A protein and the small-molecule ligand that binds it are described below.
Small molecule (SMILES): O=C(O)CCC(=O)C(=O)O

Binding-site contacts:
Ligand atom O1 contacts residue HIS204 of chain 1.A at 4.2 Å.
Ligand atom O1 contacts residue A4F1 of chain 1.C at 2.7 Å (h-bond).
Ligand atom O4 contacts residue THR293 of chain 1.A at 4.1 Å.
Ligand atom O3 contacts residue VAL282 of chain 1.A at 4.0 Å.
Ligand atom O4 contacts residue ASN178 of chain 1.A at 3.9 Å.
Ligand atom C4 contacts residue MN1 of chain 1.D at 3.1 Å.
Ligand atom C2 contacts residue MN1 of chain 1.D at 2.3 Å.
Ligand atom O3 contacts residue VAL217 of chain 1.A at 3.6 Å.
Ligand atom O5 contacts residue MN1 of chain 1.D at 2.1 Å.
Ligand atom C1 contacts residue MN1 of chain 1.D at 3.2 Å.
Ligand atom C1 contacts residue ARG69 of chain 1.A at 3.2 Å.
Ligand atom O4 contacts residue VAL282 of chain 1.A at 4.2 Å.
Ligand atom O5 contacts residue VAL282 of chain 1.A at 3.7 Å.
Ligand atom O1 contacts residue ARG69 of chain 1.A at 3.2 Å (salt-bridge).
Ligand atom O4 contacts residue ARG289 of chain 1.A at 2.5 Å (salt-bridge).
Ligand atom C4 contacts residue THR293 of chain 1.A at 4.2 Å.
Ligand atom O1 contacts residue MN1 of chain 1.D at 3.2 Å.
Ligand atom O2 contacts residue A4F1 of chain 1.C at 3.8 Å.
Ligand atom C5 contacts residue VAL282 of chain 1.A at 3.8 Å (hydrophobic).
Ligand atom C3 contacts residue MN1 of chain 1.D at 2.7 Å.
Ligand atom C3 contacts residue ASN178 of chain 1.A at 3.9 Å.
Ligand atom C5 contacts residue SER291 of chain 1.A at 3.9 Å.
Ligand atom O5 contacts residue VAL201 of chain 1.A at 4.0 Å.
Ligand atom O3 contacts residue TYR268 of chain 1.A at 2.5 Å (h-bond).
Ligand atom C5 contacts residue ARG289 of chain 1.A at 3.2 Å.
Ligand atom C5 contacts residue TYR268 of chain 1.A at 3.2 Å (hydrophobic).
Ligand atom C4 contacts residue TYR268 of chain 1.A at 3.1 Å (hydrophobic).
Ligand atom C1 contacts residue ASN178 of chain 1.A at 4.0 Å.
Ligand atom C4 contacts residue VAL282 of chain 1.A at 3.8 Å (hydrophobic).
Ligand atom O5 contacts residue HIS204 of chain 1.A at 3.4 Å.
Ligand atom O4 contacts residue SER291 of chain 1.A at 2.8 Å (h-bond).
Ligand atom O3 contacts residue ARG289 of chain 1.A at 3.3 Å (salt-bridge).
Ligand atom O2 contacts residue VAL201 of chain 1.A at 3.9 Å.
Ligand atom O1 contacts residue ARG295 of chain 1.A at 3.4 Å (salt-bridge).
Ligand atom O2 contacts residue ASN178 of chain 1.A at 3.6 Å (h-bond).
Ligand atom O2 contacts residue ARG69 of chain 1.A at 2.5 Å (salt-bridge).
Ligand atom C1 contacts residue A4F1 of chain 1.C at 3.5 Å.
Ligand atom C3 contacts residue THR293 of chain 1.A at 3.6 Å.
Ligand atom C5 contacts residue THR293 of chain 1.A at 4.2 Å.
Ligand atom C5 contacts residue VAL217 of chain 1.A at 4.1 Å (hydrophobic).

Sequence of chain 1.A:
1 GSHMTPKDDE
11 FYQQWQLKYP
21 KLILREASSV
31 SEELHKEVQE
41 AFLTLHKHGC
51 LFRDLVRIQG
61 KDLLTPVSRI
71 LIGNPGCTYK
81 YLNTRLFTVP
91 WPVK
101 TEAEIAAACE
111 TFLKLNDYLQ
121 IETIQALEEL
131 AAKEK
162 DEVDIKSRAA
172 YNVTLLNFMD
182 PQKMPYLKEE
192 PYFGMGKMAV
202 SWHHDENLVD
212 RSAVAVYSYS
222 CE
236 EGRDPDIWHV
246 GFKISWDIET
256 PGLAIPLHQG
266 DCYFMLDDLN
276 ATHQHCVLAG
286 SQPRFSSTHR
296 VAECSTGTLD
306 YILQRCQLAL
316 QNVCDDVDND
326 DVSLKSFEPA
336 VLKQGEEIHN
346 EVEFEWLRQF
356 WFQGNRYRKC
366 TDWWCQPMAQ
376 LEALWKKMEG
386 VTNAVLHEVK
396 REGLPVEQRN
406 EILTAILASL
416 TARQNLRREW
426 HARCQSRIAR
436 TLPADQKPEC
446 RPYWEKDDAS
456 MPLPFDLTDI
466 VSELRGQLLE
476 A